Binding-site contacts:
Ligand atom CD contacts residue VAL141 of chain 1.B at 3.4 Å (hydrophobic).
Ligand atom CD2 contacts residue TYR45 of chain 1.B at 3.4 Å (hydrophobic).
Ligand atom CG2 contacts residue GLN36 of chain 1.B at 3.6 Å.
Ligand atom CD contacts residue PHE136 of chain 1.B at 3.6 Å (hydrophobic).
Ligand atom CG contacts residue VAL141 of chain 1.B at 3.7 Å (hydrophobic).
Ligand atom NE1 contacts residue MET53 of chain 1.B at 3.6 Å.
Ligand atom CB contacts residue VAL169 of chain 1.B at 3.6 Å (hydrophobic).
Ligand atom C contacts residue MET35 of chain 1.B at 3.6 Å (hydrophobic).
Ligand atom OG contacts residue GLN36 of chain 1.B at 3.4 Å (h-bond).
Ligand atom CB contacts residue MET39 of chain 1.B at 3.4 Å (hydrophobic).
Ligand atom N contacts residue PHE136 of chain 1.B at 3.4 Å.
Ligand atom CE3 contacts residue PHE88 of chain 1.B at 3.4 Å (hydrophobic).
Ligand atom N contacts residue GLN36 of chain 1.B at 2.8 Å (h-bond).
Ligand atom CB contacts residue CYS50 of chain 1.B at 3.5 Å (hydrophobic).
Ligand atom CB contacts residue GLN36 of chain 1.B at 3.6 Å.
Ligand atom O contacts residue MET35 of chain 1.B at 3.3 Å.
Ligand atom CG contacts residue MET39 of chain 1.B at 3.6 Å (hydrophobic).
Ligand atom CB contacts residue LEU34 of chain 1.B at 3.4 Å (hydrophobic).
Ligand atom O contacts residue ASN37 of chain 1.B at 3.0 Å (h-bond).
Ligand atom C contacts residue GLN36 of chain 1.B at 3.5 Å.
Ligand atom CD2 contacts residue PHE88 of chain 1.B at 3.6 Å (hydrophobic).
Ligand atom CG contacts residue MET46 of chain 1.B at 3.7 Å (hydrophobic).
Ligand atom CA contacts residue CYS168 of chain 1.B at 3.5 Å (hydrophobic).
Ligand atom CB contacts residue ASN37 of chain 1.B at 3.7 Å.
Ligand atom CA contacts residue GLN36 of chain 1.B at 3.2 Å.
Ligand atom O contacts residue CYS50 of chain 1.B at 3.5 Å.
Ligand atom CH2 contacts residue PRO89 of chain 1.B at 3.6 Å (hydrophobic).
Ligand atom CB contacts residue MET46 of chain 1.B at 3.5 Å (hydrophobic).
Ligand atom CA contacts residue PHE136 of chain 1.B at 3.7 Å (hydrophobic).
Ligand atom CE2 contacts residue TYR45 of chain 1.B at 3.4 Å (hydrophobic).
Ligand atom N contacts residue LEU34 of chain 1.B at 3.0 Å (h-bond).
Ligand atom O contacts residue PHE136 of chain 1.B at 3.7 Å.
Ligand atom OD1 contacts residue MET39 of chain 1.B at 3.7 Å.
Ligand atom CZ2 contacts residue PRO89 of chain 1.B at 3.7 Å (hydrophobic).
Ligand atom C contacts residue PHE136 of chain 1.B at 3.6 Å (hydrophobic).
Ligand atom O contacts residue ASN37 of chain 1.B at 3.6 Å.
Ligand atom O contacts residue ARG83 of chain 1.B at 2.8 Å (salt-bridge).
Ligand atom CG contacts residue LEU34 of chain 1.B at 3.6 Å (hydrophobic).
Ligand atom O contacts residue GLN36 of chain 1.B at 2.7 Å (h-bond).
Ligand atom OD2 contacts residue ARG139 of chain 1.B at 3.0 Å.

The small molecule below binds the protein below.
Small molecule (SMILES): CC(C)C[C@H](NC(=O)[C@H](Cc1c[nH]c2ccccc12)NC(=O)CCN)C(=O)N[C@@H](C)C(=O)N[C@@H](Cc1ccc(O)cc1)C(=O)N1CCC[C@H]1C(=O)N[C@@H](CC(=O)O)C(=O)N[C@@H](CO)C(=O)N[C@H](C(=O)N1CCC[C@H]1C(=O)N[C@@H](Cc1ccc(O)cc1)C(=O)N[C@H](C=O)CO)C(C)C

Sequence of chain 1.B:
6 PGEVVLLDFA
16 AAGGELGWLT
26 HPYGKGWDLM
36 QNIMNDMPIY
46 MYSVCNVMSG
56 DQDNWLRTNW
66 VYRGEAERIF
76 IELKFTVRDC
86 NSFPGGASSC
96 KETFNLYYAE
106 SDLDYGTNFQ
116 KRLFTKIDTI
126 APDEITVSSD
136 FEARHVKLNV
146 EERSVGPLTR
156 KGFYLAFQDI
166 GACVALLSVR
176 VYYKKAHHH